Binding-site contacts:
Ligand atom N12 contacts residue TYR128 of chain 20.A at 2.5 Å (h-bond).
Ligand atom C11 contacts residue MET221 of chain 20.A at 4.0 Å (hydrophobic).
Ligand atom C10 contacts residue ILE104 of chain 20.A at 3.9 Å (hydrophobic).
Ligand atom C10 contacts residue LEU106 of chain 20.A at 4.0 Å (hydrophobic).
Ligand atom C14 contacts residue TYR197 of chain 20.A at 4.1 Å (hydrophobic).
Ligand atom N9 contacts residue TYR128 of chain 20.A at 4.1 Å.
Ligand atom C16 contacts residue TYR128 of chain 20.A at 2.9 Å (hydrophobic).
Ligand atom C18 contacts residue VAL188 of chain 20.A at 3.9 Å (hydrophobic).
Ligand atom C1 contacts residue DMS1 of chain 20.F at 4.1 Å.
Ligand atom C17 contacts residue ILE104 of chain 20.A at 3.8 Å (hydrophobic).
Ligand atom N4 contacts residue ASN219 of chain 20.A at 4.0 Å.
Ligand atom C10 contacts residue MET221 of chain 20.A at 4.0 Å (hydrophobic).
Ligand atom C20 contacts residue VAL191 of chain 20.A at 3.5 Å (hydrophobic).
Ligand atom C11 contacts residue ILE104 of chain 20.A at 3.5 Å (hydrophobic).
Ligand atom N5 contacts residue ASN219 of chain 20.A at 4.1 Å.
Ligand atom C7 contacts residue TYR197 of chain 20.A at 3.5 Å (hydrophobic).
Ligand atom C17 contacts residue TYR128 of chain 20.A at 3.8 Å (hydrophobic).
Ligand atom C7 contacts residue PHE124 of chain 20.A at 3.8 Å (hydrophobic).
Ligand atom C16 contacts residue ILE104 of chain 20.A at 3.7 Å (hydrophobic).
Ligand atom C20 contacts residue VAL188 of chain 20.A at 3.7 Å (hydrophobic).
Ligand atom N4 contacts residue DMS1 of chain 20.F at 3.6 Å (h-bond).
Ligand atom C13 contacts residue SER126 of chain 20.A at 3.7 Å.
Ligand atom C18 contacts residue TYR152 of chain 20.A at 3.8 Å (hydrophobic).
Ligand atom C21 contacts residue ILE104 of chain 20.A at 3.5 Å (hydrophobic).
Ligand atom C15 contacts residue TYR128 of chain 20.A at 3.0 Å (hydrophobic).
Ligand atom C8 contacts residue PHE124 of chain 20.A at 3.6 Å (hydrophobic).
Ligand atom C7 contacts residue LEU106 of chain 20.A at 4.1 Å (hydrophobic).
Ligand atom C10 contacts residue TYR128 of chain 20.A at 3.6 Å (hydrophobic).
Ligand atom C14 contacts residue TYR128 of chain 20.A at 3.3 Å (hydrophobic).
Ligand atom C21 contacts residue MET224 of chain 20.A at 4.0 Å (hydrophobic).
Ligand atom C14 contacts residue SER126 of chain 20.A at 3.6 Å.
Ligand atom C13 contacts residue TYR128 of chain 20.A at 3.0 Å (hydrophobic).
Ligand atom C13 contacts residue TYR197 of chain 20.A at 4.0 Å (hydrophobic).
Ligand atom C11 contacts residue TYR128 of chain 20.A at 3.4 Å (hydrophobic).
Ligand atom N5 contacts residue DMS1 of chain 20.F at 3.9 Å.
Ligand atom C1 contacts residue ASN198 of chain 20.A at 4.0 Å.
Ligand atom C19 contacts residue VAL188 of chain 20.A at 3.5 Å (hydrophobic).
Ligand atom C8 contacts residue TYR197 of chain 20.A at 3.4 Å (hydrophobic).
Ligand atom C19 contacts residue VAL191 of chain 20.A at 4.0 Å (hydrophobic).
Ligand atom C19 contacts residue TYR152 of chain 20.A at 3.9 Å (hydrophobic).

Sequence of chain 20.A:
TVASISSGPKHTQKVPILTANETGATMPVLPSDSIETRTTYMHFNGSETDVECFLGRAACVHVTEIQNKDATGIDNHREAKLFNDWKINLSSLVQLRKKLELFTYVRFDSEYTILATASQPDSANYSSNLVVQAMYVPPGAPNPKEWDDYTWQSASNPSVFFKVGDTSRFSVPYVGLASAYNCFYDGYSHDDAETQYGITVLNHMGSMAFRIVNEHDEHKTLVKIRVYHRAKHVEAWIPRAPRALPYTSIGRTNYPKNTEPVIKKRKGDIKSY

This small molecule binds to this protein.
Small molecule (SMILES): COc1ccc(N2CCN(c3cccc(C)c3)CC2)nn1